Sequence of chain 1.A:
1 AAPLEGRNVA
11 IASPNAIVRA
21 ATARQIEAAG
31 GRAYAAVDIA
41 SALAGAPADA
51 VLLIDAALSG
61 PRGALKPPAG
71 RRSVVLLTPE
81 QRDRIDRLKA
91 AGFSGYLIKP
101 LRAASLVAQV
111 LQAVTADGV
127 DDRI

The small molecule below binds the protein below.
Small molecule (SMILES): Nc1nc2c(ncn2[C@@H]2O[C@@H]3CO[P](=O)(O)O[C@H]4[C@@H](O)[C@H](n5cnc6c(=O)[nH]c(N)nc65)O[C@@H]4CO[P](=O)(O)O[C@H]3[C@H]2O)c(=O)[nH]1

Binding-site contacts:
Ligand atom O3A contacts residue ARG82 of chain 1.A at 3.3 Å (salt-bridge).
Ligand atom C51 contacts residue ARG102 of chain 1.A at 3.5 Å.
Ligand atom C41 contacts residue ARG102 of chain 1.A at 3.5 Å.
Ligand atom N91 contacts residue ARG102 of chain 1.A at 3.2 Å (salt-bridge).
Ligand atom N71 contacts residue SER105 of chain 1.A at 2.8 Å (h-bond).
Ligand atom O61 contacts residue ILE98 of chain 1.A at 3.5 Å (h-bond).
Ligand atom N11 contacts residue PRO100 of chain 1.A at 3.0 Å (h-bond).
Ligand atom N31 contacts residue ARG102 of chain 1.A at 3.7 Å.
Ligand atom C61 contacts residue ILE98 of chain 1.A at 3.5 Å (hydrophobic).
Ligand atom O61 contacts residue SER105 of chain 1.A at 3.4 Å.
Ligand atom P1 contacts residue TYR96 of chain 1.A at 3.5 Å.
Ligand atom C2 contacts residue TYR96 of chain 1.A at 3.4 Å (hydrophobic).
Ligand atom N1 contacts residue TYR96 of chain 1.A at 2.8 Å (h-bond).
Ligand atom O5' contacts residue TYR96 of chain 1.A at 3.5 Å (h-bond).
Ligand atom C1A contacts residue ARG102 of chain 1.A at 3.5 Å.
Ligand atom N1 contacts residue GLN109 of chain 1.A at 3.4 Å (h-bond).
Ligand atom O4A contacts residue ARG102 of chain 1.A at 3.2 Å (salt-bridge).
Ligand atom N11 contacts residue ILE98 of chain 1.A at 3.0 Å (h-bond).
Ligand atom C6 contacts residue TYR96 of chain 1.A at 3.4 Å (hydrophobic).
Ligand atom C21 contacts residue ILE98 of chain 1.A at 3.7 Å (hydrophobic).
Ligand atom O1P contacts residue TYR96 of chain 1.A at 3.8 Å.
Ligand atom C6 contacts residue GLN109 of chain 1.A at 3.6 Å.
Ligand atom O61 contacts residue ARG102 of chain 1.A at 2.9 Å (salt-bridge).
Ligand atom P1 contacts residue ARG82 of chain 1.A at 2.7 Å.
Ligand atom O61 contacts residue LEU101 of chain 1.A at 3.8 Å.
Ligand atom C81 contacts residue ARG102 of chain 1.A at 3.5 Å.
Ligand atom O2P contacts residue TYR96 of chain 1.A at 2.7 Å (h-bond).
Ligand atom O2P contacts residue ARG82 of chain 1.A at 2.2 Å (salt-bridge).
Ligand atom N21 contacts residue PRO100 of chain 1.A at 3.0 Å (h-bond).
Ligand atom N2 contacts residue TYR96 of chain 1.A at 3.1 Å (h-bond).
Ligand atom C21 contacts residue PRO100 of chain 1.A at 3.5 Å (hydrophobic).
Ligand atom C51 contacts residue SER105 of chain 1.A at 3.7 Å.
Ligand atom C81 contacts residue SER105 of chain 1.A at 3.7 Å.
Ligand atom O6 contacts residue TYR96 of chain 1.A at 3.0 Å (h-bond).
Ligand atom N11 contacts residue ARG102 of chain 1.A at 3.8 Å.
Ligand atom O6 contacts residue GLN109 of chain 1.A at 3.6 Å.
Ligand atom C61 contacts residue ARG102 of chain 1.A at 3.6 Å.
Ligand atom O1P contacts residue ARG82 of chain 1.A at 2.9 Å (salt-bridge).
Ligand atom O6 contacts residue GLY95 of chain 1.A at 3.1 Å.
Ligand atom C2 contacts residue GLN109 of chain 1.A at 3.6 Å.